Sequence of chain 1.A:
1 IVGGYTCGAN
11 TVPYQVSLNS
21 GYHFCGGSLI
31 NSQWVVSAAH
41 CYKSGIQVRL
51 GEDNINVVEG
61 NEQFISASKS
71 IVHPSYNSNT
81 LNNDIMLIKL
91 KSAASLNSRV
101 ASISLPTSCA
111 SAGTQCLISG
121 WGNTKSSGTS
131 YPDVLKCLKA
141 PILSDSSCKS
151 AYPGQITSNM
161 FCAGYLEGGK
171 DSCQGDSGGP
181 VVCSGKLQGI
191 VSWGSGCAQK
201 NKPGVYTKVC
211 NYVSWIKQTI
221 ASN

A small-molecule ligand and the protein it binds are described below.
Small molecule (SMILES): NC1CCC(O)CC1

Binding-site contacts:
Ligand atom C6 contacts residue GLY194 of chain 1.A at 3.8 Å.
Ligand atom C2 contacts residue VAL191 of chain 1.A at 3.6 Å (hydrophobic).
Ligand atom C1 contacts residue GLY194 of chain 1.A at 3.8 Å.
Ligand atom C2 contacts residue SER172 of chain 1.A at 3.3 Å.
Ligand atom N contacts residue TRP193 of chain 1.A at 3.9 Å.
Ligand atom C3 contacts residue SER177 of chain 1.A at 4.0 Å.
Ligand atom O contacts residue CYS173 of chain 1.A at 4.5 Å.
Ligand atom C4 contacts residue CYS173 of chain 1.A at 4.0 Å (hydrophobic).
Ligand atom N contacts residue GLY196 of chain 1.A at 4.4 Å.
Ligand atom C4 contacts residue GLN174 of chain 1.A at 3.8 Å.
Ligand atom C1 contacts residue SER172 of chain 1.A at 3.7 Å.
Ligand atom C6 contacts residue GLN174 of chain 1.A at 4.2 Å.
Ligand atom C3 contacts residue VAL191 of chain 1.A at 3.8 Å (hydrophobic).
Ligand atom O contacts residue GLN174 of chain 1.A at 3.8 Å.
Ligand atom N contacts residue ASP171 of chain 1.A at 3.6 Å (salt-bridge).
Ligand atom C4 contacts residue SER177 of chain 1.A at 4.3 Å.
Ligand atom N contacts residue GLY204 of chain 1.A at 3.8 Å.
Ligand atom N contacts residue GLY194 of chain 1.A at 4.4 Å.
Ligand atom N contacts residue SER172 of chain 1.A at 3.0 Å (h-bond).
Ligand atom C6 contacts residue CYS197 of chain 1.A at 4.2 Å (hydrophobic).
Ligand atom C5 contacts residue GLN174 of chain 1.A at 3.5 Å.
Ligand atom C6 contacts residue SER172 of chain 1.A at 4.0 Å.
Ligand atom C6 contacts residue TRP193 of chain 1.A at 4.1 Å (hydrophobic).
Ligand atom C5 contacts residue GLY196 of chain 1.A at 4.4 Å.
Ligand atom C6 contacts residue GLY196 of chain 1.A at 3.5 Å.
Ligand atom C6 contacts residue CYS173 of chain 1.A at 4.3 Å (hydrophobic).
Ligand atom C3 contacts residue CYS173 of chain 1.A at 3.6 Å (hydrophobic).
Ligand atom C5 contacts residue TRP193 of chain 1.A at 4.2 Å (hydrophobic).
Ligand atom C3 contacts residue SER192 of chain 1.A at 4.3 Å.
Ligand atom C1 contacts residue TRP193 of chain 1.A at 3.6 Å (hydrophobic).
Ligand atom N contacts residue CYS173 of chain 1.A at 4.4 Å.
Ligand atom C5 contacts residue GLY194 of chain 1.A at 3.9 Å.
Ligand atom C2 contacts residue CYS173 of chain 1.A at 3.7 Å (hydrophobic).
Ligand atom O contacts residue SER177 of chain 1.A at 3.6 Å.